Sequence of chain 1.D:
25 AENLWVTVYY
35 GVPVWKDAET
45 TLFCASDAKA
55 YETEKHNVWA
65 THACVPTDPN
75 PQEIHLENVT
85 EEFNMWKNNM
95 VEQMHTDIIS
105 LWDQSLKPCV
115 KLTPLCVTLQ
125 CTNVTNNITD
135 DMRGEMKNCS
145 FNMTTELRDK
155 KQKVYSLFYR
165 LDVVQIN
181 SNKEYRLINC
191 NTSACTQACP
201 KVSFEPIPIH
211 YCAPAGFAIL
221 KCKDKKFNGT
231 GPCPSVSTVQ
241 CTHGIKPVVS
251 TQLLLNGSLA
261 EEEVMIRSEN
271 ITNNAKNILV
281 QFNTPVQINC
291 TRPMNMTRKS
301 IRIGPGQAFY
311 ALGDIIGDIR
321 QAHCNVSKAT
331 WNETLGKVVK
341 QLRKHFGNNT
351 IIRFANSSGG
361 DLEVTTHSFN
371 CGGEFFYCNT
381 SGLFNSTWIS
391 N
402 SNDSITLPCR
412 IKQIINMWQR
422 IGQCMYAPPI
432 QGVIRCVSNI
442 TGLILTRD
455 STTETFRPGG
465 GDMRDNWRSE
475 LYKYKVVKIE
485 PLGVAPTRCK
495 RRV

This small molecule binds to this protein.
Small molecule (SMILES): CC(=O)N[C@H]1[C@H](O[C@H]2[C@H](O)[C@@H](NC(C)=O)CO[C@@H]2CO)O[C@H](CO)[C@@H](O)[C@@H]1O

Binding-site contacts:
Ligand atom C2 contacts residue ASN289 of chain 1.D at 2.5 Å.
Ligand atom C1 contacts residue VAL438 of chain 1.D at 4.3 Å (hydrophobic).
Ligand atom C8 contacts residue GLN287 of chain 1.D at 4.5 Å.
Ligand atom C1 contacts residue ASN289 of chain 1.D at 1.4 Å.
Ligand atom O5 contacts residue GLN287 of chain 1.D at 4.4 Å.
Ligand atom O5 contacts residue VAL438 of chain 1.D at 4.1 Å.
Ligand atom C5 contacts residue GLN287 of chain 1.D at 4.3 Å.
Ligand atom C8 contacts residue ASN325 of chain 1.D at 3.6 Å.
Ligand atom O7 contacts residue ASN325 of chain 1.D at 3.7 Å.
Ligand atom O5 contacts residue ARG436 of chain 1.D at 4.3 Å.
Ligand atom C3 contacts residue ASN289 of chain 1.D at 3.8 Å.
Ligand atom C8 contacts residue SER327 of chain 1.D at 3.5 Å.
Ligand atom C4 contacts residue ASN289 of chain 1.D at 4.2 Å.
Ligand atom C5 contacts residue ASN289 of chain 1.D at 3.6 Å.
Ligand atom O5 contacts residue ASN289 of chain 1.D at 2.2 Å (h-bond).
Ligand atom C7 contacts residue ASN325 of chain 1.D at 4.3 Å.
Ligand atom N2 contacts residue ASN289 of chain 1.D at 3.0 Å (h-bond).
Ligand atom C8 contacts residue SER405 of chain 1.D at 4.2 Å.
Ligand atom O6 contacts residue ASN289 of chain 1.D at 4.4 Å.
Ligand atom O7 contacts residue ASN289 of chain 1.D at 3.3 Å (h-bond).
Ligand atom C1 contacts residue GLN287 of chain 1.D at 3.9 Å.
Ligand atom C8 contacts residue VAL326 of chain 1.D at 4.0 Å (hydrophobic).
Ligand atom N2 contacts residue GLN287 of chain 1.D at 4.3 Å.
Ligand atom C7 contacts residue ASN289 of chain 1.D at 3.2 Å.
Ligand atom C8 contacts residue ASN289 of chain 1.D at 3.6 Å.